Sequence of chain 1.B:
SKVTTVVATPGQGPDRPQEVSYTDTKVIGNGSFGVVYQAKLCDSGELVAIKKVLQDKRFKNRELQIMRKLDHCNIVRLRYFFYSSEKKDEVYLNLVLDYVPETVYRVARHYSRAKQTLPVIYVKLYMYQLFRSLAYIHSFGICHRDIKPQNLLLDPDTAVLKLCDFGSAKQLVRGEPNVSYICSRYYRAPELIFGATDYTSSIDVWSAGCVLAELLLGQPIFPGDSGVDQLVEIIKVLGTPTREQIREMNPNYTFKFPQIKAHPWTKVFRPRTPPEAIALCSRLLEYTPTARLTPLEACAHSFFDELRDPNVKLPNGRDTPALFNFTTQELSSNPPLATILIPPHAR

This protein binds this small molecule.
Small molecule (SMILES): Nc1cc2c3c(c4c5ccccc5n5[Ru]6(Cl)(C#[O+])(NCc7ccccn->67)<-n(c1)c2c45)C(=O)NC3=O

Binding-site contacts:
Ligand atom N5 contacts residue LEU188 of chain 1.B at 3.7 Å.
Ligand atom C2 contacts residue LEU188 of chain 1.B at 3.3 Å (hydrophobic).
Ligand atom N22 contacts residue VAL135 of chain 1.B at 3.1 Å (h-bond).
Ligand atom N5 contacts residue ALA83 of chain 1.B at 3.4 Å.
Ligand atom O4 contacts residue VAL135 of chain 1.B at 2.7 Å (h-bond).
Ligand atom C8 contacts residue LEU188 of chain 1.B at 3.7 Å (hydrophobic).
Ligand atom C3 contacts residue LEU188 of chain 1.B at 3.2 Å (hydrophobic).
Ligand atom C21 contacts residue LEU188 of chain 1.B at 3.7 Å (hydrophobic).
Ligand atom C25 contacts residue ASN186 of chain 1.B at 3.7 Å.
Ligand atom N24 contacts residue GLN185 of chain 1.B at 3.1 Å (h-bond).
Ligand atom C21 contacts residue VAL135 of chain 1.B at 3.6 Å (hydrophobic).
Ligand atom O4 contacts residue LEU188 of chain 1.B at 3.4 Å.
Ligand atom C1 contacts residue LEU188 of chain 1.B at 3.9 Å (hydrophobic).
Ligand atom O4 contacts residue ASP133 of chain 1.B at 3.4 Å (salt-bridge).
Ligand atom C12 contacts residue VAL70 of chain 1.B at 3.9 Å (hydrophobic).
Ligand atom O18 contacts residue GLY63 of chain 1.B at 3.4 Å.
Ligand atom C34 contacts residue LYS85 of chain 1.B at 3.6 Å.
Ligand atom O18 contacts residue ILE62 of chain 1.B at 3.6 Å.
Ligand atom C23 contacts residue VAL135 of chain 1.B at 3.1 Å (hydrophobic).
Ligand atom C25 contacts residue GLN185 of chain 1.B at 3.4 Å.
Ligand atom C28 contacts residue PHE67 of chain 1.B at 3.7 Å (hydrophobic).
Ligand atom C23 contacts residue LEU188 of chain 1.B at 3.5 Å (hydrophobic).
Ligand atom C34 contacts residue ASP200 of chain 1.B at 3.9 Å.
Ligand atom C33 contacts residue ASP200 of chain 1.B at 3.8 Å.
Ligand atom C3 contacts residue ASP133 of chain 1.B at 3.5 Å.
Ligand atom C6 contacts residue ALA83 of chain 1.B at 3.8 Å (hydrophobic).
Ligand atom O7 contacts residue LEU132 of chain 1.B at 3.3 Å.
Ligand atom C30 contacts residue GLN185 of chain 1.B at 3.7 Å.
Ligand atom C13 contacts residue VAL70 of chain 1.B at 3.8 Å (hydrophobic).
Ligand atom N5 contacts residue ASP133 of chain 1.B at 2.9 Å (salt-bridge).
Ligand atom C17 contacts residue ILE62 of chain 1.B at 3.8 Å (hydrophobic).
Ligand atom C3 contacts residue ALA83 of chain 1.B at 3.7 Å (hydrophobic).
Ligand atom C31 contacts residue ASN186 of chain 1.B at 3.6 Å.
Ligand atom N22 contacts residue PRO136 of chain 1.B at 3.2 Å (h-bond).
Ligand atom O18 contacts residue VAL70 of chain 1.B at 3.8 Å.
Ligand atom O4 contacts residue TYR134 of chain 1.B at 3.3 Å.
Ligand atom C3 contacts residue VAL135 of chain 1.B at 3.9 Å (hydrophobic).
Ligand atom C20 contacts residue ILE62 of chain 1.B at 3.8 Å (hydrophobic).
Ligand atom C32 contacts residue VAL70 of chain 1.B at 3.9 Å (hydrophobic).
Ligand atom C29 contacts residue PHE67 of chain 1.B at 3.5 Å (hydrophobic).